Binding-site contacts:
Ligand atom NH1 contacts residue TRP243 of chain 1.E at 2.4 Å (h-bond).
Ligand atom N contacts residue PHE170 of chain 1.E at 4.1 Å.
Ligand atom NE contacts residue GLU164 of chain 1.E at 4.5 Å.
Ligand atom NH2 contacts residue TRP243 of chain 1.E at 3.6 Å.
Ligand atom CB contacts residue CYS168 of chain 1.E at 4.1 Å (hydrophobic).
Ligand atom CD contacts residue PHE170 of chain 1.E at 4.0 Å (hydrophobic).
Ligand atom CB contacts residue TRP248 of chain 1.E at 4.1 Å (hydrophobic).
Ligand atom CB contacts residue CYS168 of chain 1.E at 4.0 Å (hydrophobic).
Ligand atom N contacts residue CYS168 of chain 1.E at 4.3 Å.
Ligand atom NE contacts residue TRP243 of chain 1.E at 4.0 Å.
Ligand atom CG contacts residue PHE170 of chain 1.E at 3.7 Å (hydrophobic).
Ligand atom CD contacts residue PHE170 of chain 1.E at 4.2 Å (hydrophobic).
Ligand atom CB contacts residue CYS180 of chain 1.E at 3.7 Å (hydrophobic).
Ligand atom CD contacts residue CYS168 of chain 1.E at 4.4 Å (hydrophobic).
Ligand atom CG contacts residue CYS168 of chain 1.E at 4.2 Å (hydrophobic).
Ligand atom N contacts residue PHE170 of chain 1.E at 4.0 Å.
Ligand atom CG contacts residue TRP243 of chain 1.E at 4.4 Å (hydrophobic).
Ligand atom CE contacts residue LEU247 of chain 1.E at 4.0 Å (hydrophobic).
Ligand atom CZ contacts residue TRP243 of chain 1.E at 3.6 Å (hydrophobic).
Ligand atom CD contacts residue CYS168 of chain 1.E at 2.9 Å (hydrophobic).
Ligand atom CD contacts residue CYS180 of chain 1.E at 4.5 Å (hydrophobic).
Ligand atom CB contacts residue PHE170 of chain 1.E at 3.7 Å (hydrophobic).
Ligand atom NE contacts residue ASP184 of chain 1.E at 4.1 Å.
Ligand atom NE contacts residue LEU247 of chain 1.E at 4.2 Å.
Ligand atom CG contacts residue TRP248 of chain 1.E at 3.6 Å (hydrophobic).
Ligand atom CG contacts residue PHE257 of chain 1.E at 4.1 Å (hydrophobic).
Ligand atom C contacts residue PHE170 of chain 1.E at 4.3 Å (hydrophobic).
Ligand atom CA contacts residue PHE170 of chain 1.E at 3.4 Å (hydrophobic).
Ligand atom CG contacts residue GLY169 of chain 1.E at 3.9 Å.
Ligand atom CG contacts residue CYS168 of chain 1.E at 2.6 Å (hydrophobic).
Ligand atom NH1 contacts residue LEU247 of chain 1.E at 2.8 Å.
Ligand atom NH2 contacts residue PHE170 of chain 1.E at 4.4 Å.
Ligand atom CZ contacts residue LEU247 of chain 1.E at 3.3 Å (hydrophobic).
Ligand atom CG contacts residue CYS180 of chain 1.E at 3.3 Å (hydrophobic).
Ligand atom NH2 contacts residue LEU247 of chain 1.E at 3.6 Å.
Ligand atom NZ contacts residue LEU247 of chain 1.E at 4.5 Å.

This small molecule binds to this protein.
Small molecule (SMILES): NCCCC[C@@H](C=O)NC(=O)[C@@H]1CCCN1C(=O)[C@@H](N)CCCN=C(N)N

Sequence of chain 1.E:
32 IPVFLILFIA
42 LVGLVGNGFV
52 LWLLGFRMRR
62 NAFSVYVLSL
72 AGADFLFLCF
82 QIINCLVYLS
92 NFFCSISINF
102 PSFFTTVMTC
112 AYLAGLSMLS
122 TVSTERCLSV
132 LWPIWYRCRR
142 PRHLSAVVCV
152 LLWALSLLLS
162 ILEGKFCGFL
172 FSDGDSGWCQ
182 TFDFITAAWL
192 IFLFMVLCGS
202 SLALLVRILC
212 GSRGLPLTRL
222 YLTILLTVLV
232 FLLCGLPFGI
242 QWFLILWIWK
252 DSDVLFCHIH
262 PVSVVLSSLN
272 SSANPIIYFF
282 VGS